A protein and the small-molecule ligand that binds it are described below.
Small molecule (SMILES): CC(=O)N[C@@H]1[C@@H](O)[C@H](O)[C@@H](CO)O[C@H]1O

Binding-site contacts:
Ligand atom C5 contacts residue ASN201 of chain 1.A at 3.1 Å.
Ligand atom O6 contacts residue ASN201 of chain 1.A at 4.0 Å.
Ligand atom C6 contacts residue ASN201 of chain 1.A at 3.2 Å.
Ligand atom C7 contacts residue ASN201 of chain 1.A at 4.2 Å.
Ligand atom C1 contacts residue ASN201 of chain 1.A at 1.4 Å.
Ligand atom O7 contacts residue ASN201 of chain 1.A at 4.3 Å.
Ligand atom O5 contacts residue ASN201 of chain 1.A at 2.5 Å (h-bond).
Ligand atom C2 contacts residue ASN201 of chain 1.A at 2.5 Å.
Ligand atom O6 contacts residue GLU202 of chain 1.A at 3.0 Å (salt-bridge).
Ligand atom C6 contacts residue GLU202 of chain 1.A at 3.2 Å.
Ligand atom N2 contacts residue ASN201 of chain 1.A at 3.5 Å (h-bond).
Ligand atom C4 contacts residue ASN201 of chain 1.A at 3.4 Å.
Ligand atom C3 contacts residue ASN201 of chain 1.A at 3.5 Å.

Sequence of chain 1.A:
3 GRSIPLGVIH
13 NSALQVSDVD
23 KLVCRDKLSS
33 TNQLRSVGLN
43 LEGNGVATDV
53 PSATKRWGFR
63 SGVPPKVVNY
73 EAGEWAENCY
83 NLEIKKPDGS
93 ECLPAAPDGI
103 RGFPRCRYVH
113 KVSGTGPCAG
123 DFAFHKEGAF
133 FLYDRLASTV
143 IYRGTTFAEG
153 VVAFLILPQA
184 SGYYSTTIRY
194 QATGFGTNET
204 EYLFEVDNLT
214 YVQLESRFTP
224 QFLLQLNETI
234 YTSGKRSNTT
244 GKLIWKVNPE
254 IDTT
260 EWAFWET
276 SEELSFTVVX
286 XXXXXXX